Sequence of chain 3.E:
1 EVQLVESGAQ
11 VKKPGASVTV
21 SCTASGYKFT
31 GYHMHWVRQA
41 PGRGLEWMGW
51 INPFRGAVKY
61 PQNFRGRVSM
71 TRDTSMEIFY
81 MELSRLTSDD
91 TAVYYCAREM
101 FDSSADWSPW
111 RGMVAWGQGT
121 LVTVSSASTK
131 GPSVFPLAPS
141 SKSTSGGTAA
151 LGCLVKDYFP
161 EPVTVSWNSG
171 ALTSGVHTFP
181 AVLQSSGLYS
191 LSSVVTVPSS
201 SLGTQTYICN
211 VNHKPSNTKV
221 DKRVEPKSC

The protein below binds the small molecule below.
Small molecule (SMILES): CC(=O)N[C@H]1[C@H](O[C@H]2[C@H](O)[C@@H](NC(C)=O)CO[C@@H]2CO)O[C@H](CO)[C@@H](O[C@@H]2O[C@H](CO[C@H]3O[C@H](CO[C@H]4O[C@H](CO)[C@@H](O)[C@H](O)[C@@H]4O)[C@@H](O)[C@H](O)[C@@H]3O)[C@@H](O)[C@H](O[C@H]3O[C@H](CO)[C@@H](O)[C@H](O)[C@@H]3O[C@H]3O[C@H](CO)[C@@H](O)[C@H](O)[C@@H]3O)[C@@H]2O)[C@@H]1O

Sequence of chain 2.B:
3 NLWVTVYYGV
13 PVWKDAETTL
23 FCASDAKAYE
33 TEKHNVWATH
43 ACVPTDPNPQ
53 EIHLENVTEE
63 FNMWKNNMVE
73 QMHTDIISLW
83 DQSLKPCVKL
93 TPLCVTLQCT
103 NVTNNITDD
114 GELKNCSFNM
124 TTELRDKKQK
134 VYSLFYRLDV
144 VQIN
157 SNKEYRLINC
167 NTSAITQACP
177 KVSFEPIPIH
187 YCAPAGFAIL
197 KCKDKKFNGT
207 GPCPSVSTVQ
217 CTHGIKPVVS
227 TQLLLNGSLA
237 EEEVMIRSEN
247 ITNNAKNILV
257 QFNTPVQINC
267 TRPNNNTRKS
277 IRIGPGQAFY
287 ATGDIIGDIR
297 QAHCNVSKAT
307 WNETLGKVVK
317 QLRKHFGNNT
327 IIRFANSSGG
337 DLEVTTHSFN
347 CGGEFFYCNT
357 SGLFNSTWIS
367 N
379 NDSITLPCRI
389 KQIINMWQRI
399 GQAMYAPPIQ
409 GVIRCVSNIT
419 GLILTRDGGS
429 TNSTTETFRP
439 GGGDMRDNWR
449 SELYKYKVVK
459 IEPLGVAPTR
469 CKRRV

Binding-site contacts:
Ligand atom O6 contacts residue CYS413 of chain 2.B at 3.2 Å.
Ligand atom O3 contacts residue CYS413 of chain 2.B at 3.7 Å.
Ligand atom O6 contacts residue GLY348 of chain 2.B at 3.1 Å (h-bond).
Ligand atom C6 contacts residue ILE407 of chain 2.B at 3.8 Å (hydrophobic).
Ligand atom C1 contacts residue VAL414 of chain 2.B at 3.8 Å (hydrophobic).
Ligand atom C5 contacts residue ASN232 of chain 2.B at 3.6 Å.
Ligand atom O6 contacts residue GLU181 of chain 2.B at 3.6 Å.
Ligand atom O4 contacts residue GLU1 of chain 3.E at 3.6 Å (salt-bridge).
Ligand atom N2 contacts residue SER415 of chain 2.B at 3.4 Å (h-bond).
Ligand atom O2 contacts residue GLU1 of chain 3.E at 3.7 Å.
Ligand atom C3 contacts residue VAL414 of chain 2.B at 3.4 Å (hydrophobic).
Ligand atom C1 contacts residue ASN232 of chain 2.B at 1.4 Å.
Ligand atom O3 contacts residue GLU1 of chain 3.E at 2.8 Å (salt-bridge).
Ligand atom C3 contacts residue GLU181 of chain 2.B at 3.9 Å.
Ligand atom C4 contacts residue GLU181 of chain 2.B at 4.0 Å.
Ligand atom O5 contacts residue CYS413 of chain 2.B at 3.8 Å.
Ligand atom C5 contacts residue VAL414 of chain 2.B at 3.1 Å (hydrophobic).
Ligand atom O4 contacts residue VAL414 of chain 2.B at 3.5 Å (h-bond).
Ligand atom O6 contacts residue CYS347 of chain 2.B at 3.8 Å.
Ligand atom C8 contacts residue ASN346 of chain 2.B at 3.9 Å.
Ligand atom C5 contacts residue GLU181 of chain 2.B at 3.9 Å.
Ligand atom C6 contacts residue GLU181 of chain 2.B at 4.0 Å.
Ligand atom C8 contacts residue LEU231 of chain 2.B at 3.7 Å (hydrophobic).
Ligand atom O7 contacts residue PRO182 of chain 2.B at 3.1 Å.
Ligand atom C2 contacts residue ASN232 of chain 2.B at 2.5 Å.
Ligand atom C4 contacts residue VAL414 of chain 2.B at 3.5 Å (hydrophobic).
Ligand atom C8 contacts residue VAL224 of chain 2.B at 3.9 Å (hydrophobic).
Ligand atom O6 contacts residue ILE407 of chain 2.B at 3.3 Å.
Ligand atom C7 contacts residue ASN232 of chain 2.B at 3.6 Å.
Ligand atom O7 contacts residue GLU181 of chain 2.B at 3.6 Å.
Ligand atom O5 contacts residue VAL414 of chain 2.B at 3.9 Å.
Ligand atom C6 contacts residue CYS413 of chain 2.B at 4.0 Å (hydrophobic).
Ligand atom N2 contacts residue ASN232 of chain 2.B at 3.0 Å (h-bond).
Ligand atom O5 contacts residue ASN232 of chain 2.B at 2.3 Å (h-bond).
Ligand atom O3 contacts residue GLU181 of chain 2.B at 3.2 Å (salt-bridge).
Ligand atom O7 contacts residue ASN232 of chain 2.B at 3.9 Å.
Ligand atom C6 contacts residue GLY348 of chain 2.B at 3.5 Å.
Ligand atom C6 contacts residue ARG412 of chain 2.B at 3.9 Å.
Ligand atom C3 contacts residue ASN232 of chain 2.B at 3.8 Å.
Ligand atom C2 contacts residue GLU181 of chain 2.B at 4.0 Å.